Sequence of chain 1.A:
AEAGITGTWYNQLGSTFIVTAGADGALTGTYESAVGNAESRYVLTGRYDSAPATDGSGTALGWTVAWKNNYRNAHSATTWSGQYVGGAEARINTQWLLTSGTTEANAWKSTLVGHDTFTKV

Sequence of chain 3.A:
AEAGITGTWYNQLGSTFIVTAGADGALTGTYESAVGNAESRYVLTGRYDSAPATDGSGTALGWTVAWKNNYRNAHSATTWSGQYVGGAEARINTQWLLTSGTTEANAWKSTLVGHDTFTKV

A small-molecule ligand and the protein it binds are described below.
Small molecule (SMILES): NC(=O)CC[C@H](NC(=O)[C@@H]1CCCN1C(=O)[C@@H](N)Cc1c[nH]cn1)C(=O)NCC(=O)N1CCC[C@H]1C(=O)N1CCC[C@H]1C(=O)N[C@@H](CS)C(=O)N[C@@H](CCCC[NH3+])C(N)=O

Binding-site contacts:
Ligand atom CD contacts residue THR78 of chain 3.A at 3.8 Å.
Ligand atom N contacts residue LEA1 of chain 3.C at 1.3 Å.
Ligand atom NE2 contacts residue TRP96 of chain 3.A at 3.4 Å.
Ligand atom CD contacts residue TRP108 of chain 1.A at 3.6 Å (hydrophobic).
Ligand atom CD contacts residue ARG72 of chain 3.A at 3.4 Å.
Ligand atom CB contacts residue SER33 of chain 3.A at 3.8 Å.
Ligand atom CE1 contacts residue LEU98 of chain 3.A at 3.8 Å (hydrophobic).
Ligand atom CD contacts residue LEA1 of chain 3.C at 3.9 Å.
Ligand atom CG contacts residue ALA34 of chain 3.A at 3.4 Å (hydrophobic).
Ligand atom CB contacts residue TRP67 of chain 3.A at 3.7 Å (hydrophobic).
Ligand atom CG contacts residue TRP67 of chain 3.A at 3.5 Å (hydrophobic).
Ligand atom CA contacts residue ALA34 of chain 3.A at 3.9 Å (hydrophobic).
Ligand atom CG contacts residue TYR42 of chain 3.A at 3.6 Å (hydrophobic).
Ligand atom C contacts residue LEA1 of chain 3.C at 2.9 Å.
Ligand atom NE2 contacts residue THR78 of chain 3.A at 3.8 Å.
Ligand atom CD contacts residue ALA74 of chain 3.A at 3.9 Å (hydrophobic).
Ligand atom CB contacts residue TRP108 of chain 1.A at 3.9 Å (hydrophobic).
Ligand atom CB contacts residue TRP67 of chain 3.A at 3.6 Å (hydrophobic).
Ligand atom CD2 contacts residue SER76 of chain 3.A at 3.6 Å.
Ligand atom CB contacts residue LEU13 of chain 3.A at 3.8 Å (hydrophobic).
Ligand atom OE1 contacts residue THR78 of chain 3.A at 2.7 Å (h-bond).
Ligand atom CD contacts residue LEU13 of chain 3.A at 3.2 Å (hydrophobic).
Ligand atom CB contacts residue LEA1 of chain 3.C at 3.7 Å.
Ligand atom O contacts residue SER33 of chain 3.A at 3.0 Å.
Ligand atom NE2 contacts residue TRP67 of chain 3.A at 3.5 Å.
Ligand atom CD contacts residue ALA34 of chain 3.A at 3.6 Å (hydrophobic).
Ligand atom CE1 contacts residue TRP67 of chain 3.A at 3.4 Å (hydrophobic).
Ligand atom OE1 contacts residue TRP67 of chain 3.A at 3.8 Å.
Ligand atom N contacts residue LEA1 of chain 3.C at 3.4 Å (h-bond).
Ligand atom CB contacts residue TYR42 of chain 3.A at 3.4 Å (hydrophobic).
Ligand atom CG contacts residue TRP67 of chain 3.A at 3.7 Å (hydrophobic).
Ligand atom N contacts residue ALA34 of chain 3.A at 3.7 Å.
Ligand atom CA contacts residue LEA1 of chain 3.C at 3.9 Å.
Ligand atom CB contacts residue LEA1 of chain 3.C at 2.7 Å.
Ligand atom OE1 contacts residue LEU98 of chain 3.A at 3.3 Å.
Ligand atom SG contacts residue LEA1 of chain 3.C at 1.8 Å.
Ligand atom CA contacts residue LEU13 of chain 3.A at 3.7 Å (hydrophobic).
Ligand atom CA contacts residue LEA1 of chain 3.C at 2.4 Å.
Ligand atom O contacts residue LEA1 of chain 3.C at 3.2 Å.
Ligand atom NE2 contacts residue SER76 of chain 3.A at 2.9 Å (h-bond).